Binding-site contacts:
Ligand atom O7 contacts residue ASN167 of chain 3.A at 4.1 Å.
Ligand atom C2 contacts residue ASN167 of chain 3.A at 2.5 Å.
Ligand atom C1 contacts residue THR240 of chain 3.A at 4.3 Å.
Ligand atom C3 contacts residue ASN167 of chain 3.A at 3.8 Å.
Ligand atom C5 contacts residue ASN167 of chain 3.A at 3.6 Å.
Ligand atom C1 contacts residue ASN167 of chain 3.A at 1.5 Å.
Ligand atom C4 contacts residue ASN167 of chain 3.A at 4.2 Å.
Ligand atom C7 contacts residue THR240 of chain 3.A at 3.7 Å.
Ligand atom C8 contacts residue PRO219 of chain 2.A at 4.3 Å (hydrophobic).
Ligand atom C7 contacts residue ASN167 of chain 3.A at 3.8 Å.
Ligand atom N2 contacts residue ASN167 of chain 3.A at 3.0 Å (h-bond).
Ligand atom C8 contacts residue THR240 of chain 3.A at 3.3 Å.
Ligand atom N2 contacts residue THR240 of chain 3.A at 3.5 Å (h-bond).
Ligand atom C8 contacts residue GLU205 of chain 3.A at 4.4 Å.
Ligand atom O5 contacts residue THR169 of chain 3.A at 4.4 Å.
Ligand atom O5 contacts residue ASN167 of chain 3.A at 2.3 Å (h-bond).

The protein below binds the small molecule below.
Small molecule (SMILES): CC(=O)N[C@@H]1[C@@H](O)[C@H](O)[C@@H](CO)O[C@H]1O

Sequence of chain 3.A:
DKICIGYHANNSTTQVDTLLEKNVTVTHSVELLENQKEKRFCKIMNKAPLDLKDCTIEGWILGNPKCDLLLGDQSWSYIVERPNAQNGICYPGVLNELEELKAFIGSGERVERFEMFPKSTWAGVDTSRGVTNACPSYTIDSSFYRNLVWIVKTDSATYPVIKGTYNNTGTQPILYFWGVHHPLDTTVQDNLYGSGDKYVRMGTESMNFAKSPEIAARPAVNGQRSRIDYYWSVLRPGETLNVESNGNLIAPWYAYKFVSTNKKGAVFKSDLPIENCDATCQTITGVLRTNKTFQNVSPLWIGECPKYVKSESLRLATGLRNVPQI

Sequence of chain 2.A:
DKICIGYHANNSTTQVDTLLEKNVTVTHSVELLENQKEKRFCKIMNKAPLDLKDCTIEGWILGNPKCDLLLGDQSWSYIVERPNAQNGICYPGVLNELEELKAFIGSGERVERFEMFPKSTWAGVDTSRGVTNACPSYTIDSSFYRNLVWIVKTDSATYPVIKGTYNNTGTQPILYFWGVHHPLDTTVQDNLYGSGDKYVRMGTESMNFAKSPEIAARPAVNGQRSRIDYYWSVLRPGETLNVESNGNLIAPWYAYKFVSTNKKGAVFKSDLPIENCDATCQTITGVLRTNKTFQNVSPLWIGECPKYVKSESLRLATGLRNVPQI